Binding-site contacts:
Ligand atom C8 contacts residue ASN64 of chain 1.E at 3.2 Å.
Ligand atom C7 contacts residue CYS90 of chain 1.E at 3.9 Å (hydrophobic).
Ligand atom C8 contacts residue SER136 of chain 1.E at 3.6 Å.
Ligand atom C7 contacts residue ARG220 of chain 1.E at 4.1 Å.
Ligand atom N2 contacts residue ASN87 of chain 1.E at 2.9 Å (h-bond).
Ligand atom O5 contacts residue GLU86 of chain 1.E at 4.2 Å.
Ligand atom C3 contacts residue ARG220 of chain 1.E at 4.4 Å.
Ligand atom O6 contacts residue ARG220 of chain 1.E at 3.5 Å (salt-bridge).
Ligand atom O6 contacts residue GLU86 of chain 1.E at 4.0 Å.
Ligand atom C8 contacts residue CYS135 of chain 1.E at 4.2 Å (hydrophobic).
Ligand atom C3 contacts residue ASN87 of chain 1.E at 3.8 Å.
Ligand atom C2 contacts residue GLU66 of chain 1.E at 4.5 Å.
Ligand atom C8 contacts residue PRO65 of chain 1.E at 4.1 Å (hydrophobic).
Ligand atom C4 contacts residue ASN87 of chain 1.E at 4.2 Å.
Ligand atom O7 contacts residue ASN87 of chain 1.E at 2.8 Å (h-bond).
Ligand atom N2 contacts residue GLU66 of chain 1.E at 3.8 Å.
Ligand atom O3 contacts residue ARG220 of chain 1.E at 3.3 Å (salt-bridge).
Ligand atom C1 contacts residue GLU66 of chain 1.E at 4.0 Å.
Ligand atom C2 contacts residue ASN87 of chain 1.E at 2.4 Å.
Ligand atom C7 contacts residue GLU66 of chain 1.E at 3.9 Å.
Ligand atom C7 contacts residue ASN87 of chain 1.E at 3.1 Å.
Ligand atom O7 contacts residue CYS90 of chain 1.E at 3.4 Å.
Ligand atom C8 contacts residue GLU66 of chain 1.E at 3.8 Å.
Ligand atom O7 contacts residue ARG220 of chain 1.E at 4.1 Å.
Ligand atom C8 contacts residue CYS90 of chain 1.E at 3.8 Å (hydrophobic).
Ligand atom C6 contacts residue GLU86 of chain 1.E at 4.5 Å.
Ligand atom N2 contacts residue ARG220 of chain 1.E at 4.1 Å.
Ligand atom O5 contacts residue ASN87 of chain 1.E at 2.3 Å (h-bond).
Ligand atom C7 contacts residue ASN64 of chain 1.E at 3.7 Å.
Ligand atom C8 contacts residue ASN87 of chain 1.E at 4.3 Å.
Ligand atom O7 contacts residue ASN64 of chain 1.E at 3.1 Å (h-bond).
Ligand atom C5 contacts residue ASN87 of chain 1.E at 3.6 Å.
Ligand atom C1 contacts residue ASN87 of chain 1.E at 1.4 Å.
Ligand atom C2 contacts residue ARG220 of chain 1.E at 4.2 Å.

Sequence of chain 1.E:
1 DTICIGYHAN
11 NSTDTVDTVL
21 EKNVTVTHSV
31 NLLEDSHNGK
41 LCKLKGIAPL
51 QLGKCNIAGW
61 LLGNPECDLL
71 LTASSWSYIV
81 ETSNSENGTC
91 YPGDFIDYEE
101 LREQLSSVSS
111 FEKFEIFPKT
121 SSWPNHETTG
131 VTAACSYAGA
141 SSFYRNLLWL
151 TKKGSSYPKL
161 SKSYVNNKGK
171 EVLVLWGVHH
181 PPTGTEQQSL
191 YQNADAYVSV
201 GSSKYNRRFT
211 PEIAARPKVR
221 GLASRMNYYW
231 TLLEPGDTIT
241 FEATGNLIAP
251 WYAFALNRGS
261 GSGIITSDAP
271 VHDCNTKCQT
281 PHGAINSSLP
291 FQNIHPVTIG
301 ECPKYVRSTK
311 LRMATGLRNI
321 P

This protein binds this small molecule.
Small molecule (SMILES): CC(=O)N[C@H]1CO[C@H](CO)[C@@H](O[C@@H]2O[C@H](CO)[C@@H](O)C[C@H]2NC(C)=O)[C@@H]1O